Sequence of chain 9.A:
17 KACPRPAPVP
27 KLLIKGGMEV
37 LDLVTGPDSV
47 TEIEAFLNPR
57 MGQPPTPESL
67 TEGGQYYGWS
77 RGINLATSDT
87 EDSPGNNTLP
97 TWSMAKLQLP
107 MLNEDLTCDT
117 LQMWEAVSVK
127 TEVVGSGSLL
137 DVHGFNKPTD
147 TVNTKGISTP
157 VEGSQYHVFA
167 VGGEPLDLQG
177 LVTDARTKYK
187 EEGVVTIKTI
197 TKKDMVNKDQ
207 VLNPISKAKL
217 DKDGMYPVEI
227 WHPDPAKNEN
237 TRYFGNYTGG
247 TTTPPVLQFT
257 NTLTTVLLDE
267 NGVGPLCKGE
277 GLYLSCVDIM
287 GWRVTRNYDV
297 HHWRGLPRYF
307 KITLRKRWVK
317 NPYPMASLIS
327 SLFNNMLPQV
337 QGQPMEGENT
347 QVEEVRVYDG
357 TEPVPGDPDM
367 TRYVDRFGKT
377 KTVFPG

Binding-site contacts:
Ligand atom O1A contacts residue LYS186 of chain 9.A at 2.8 Å (salt-bridge).
Ligand atom O4 contacts residue VAL296 of chain 9.A at 3.9 Å.
Ligand atom O1B contacts residue ARG77 of chain 9.A at 2.9 Å (salt-bridge).
Ligand atom O1A contacts residue SER89 of chain 9.A at 3.1 Å (h-bond).
Ligand atom C5 contacts residue ASN93 of chain 9.A at 3.6 Å.
Ligand atom O4 contacts residue HIS298 of chain 9.A at 2.7 Å (h-bond).
Ligand atom O4 contacts residue ILE79 of chain 9.A at 4.0 Å.
Ligand atom C6 contacts residue ASN93 of chain 9.A at 3.0 Å.
Ligand atom C11 contacts residue ASP85 of chain 9.B at 4.0 Å.
Ligand atom O1A contacts residue HIS298 of chain 9.A at 3.9 Å.
Ligand atom C3 contacts residue VAL296 of chain 9.A at 3.7 Å (hydrophobic).
Ligand atom C1 contacts residue SER89 of chain 9.A at 3.5 Å.
Ligand atom N5 contacts residue TYR72 of chain 9.A at 3.4 Å (h-bond).
Ligand atom C1 contacts residue TYR72 of chain 9.A at 4.1 Å (hydrophobic).
Ligand atom O1A contacts residue ARG77 of chain 9.A at 3.2 Å (salt-bridge).
Ligand atom C3 contacts residue HIS298 of chain 9.A at 3.6 Å.
Ligand atom O1B contacts residue TYR72 of chain 9.A at 4.1 Å.
Ligand atom O10 contacts residue THR291 of chain 9.A at 4.3 Å.
Ligand atom O8 contacts residue TYR72 of chain 9.A at 4.3 Å.
Ligand atom C2 contacts residue GLY78 of chain 9.A at 3.9 Å.
Ligand atom C1 contacts residue ARG77 of chain 9.A at 3.6 Å.
Ligand atom C1 contacts residue GLY78 of chain 9.A at 3.7 Å.
Ligand atom C1 contacts residue LYS186 of chain 9.A at 3.9 Å.
Ligand atom C4 contacts residue GLY78 of chain 9.A at 3.4 Å.
Ligand atom O1A contacts residue TYR72 of chain 9.A at 3.5 Å.
Ligand atom O1A contacts residue GLY78 of chain 9.A at 3.2 Å (h-bond).
Ligand atom O8 contacts residue ARG77 of chain 9.A at 3.2 Å (salt-bridge).
Ligand atom O3 contacts residue GLY78 of chain 9.A at 3.3 Å.
Ligand atom C4 contacts residue TYR72 of chain 9.A at 3.8 Å (hydrophobic).
Ligand atom C3 contacts residue GLY78 of chain 9.A at 4.0 Å.
Ligand atom O4 contacts residue ASN80 of chain 9.A at 4.3 Å.
Ligand atom C3 contacts residue GLY78 of chain 9.A at 3.6 Å.
Ligand atom O1B contacts residue SER89 of chain 9.A at 3.1 Å (h-bond).
Ligand atom C4 contacts residue HIS298 of chain 9.A at 3.2 Å.
Ligand atom O4 contacts residue THR291 of chain 9.A at 3.5 Å.
Ligand atom C5 contacts residue TYR72 of chain 9.A at 3.9 Å (hydrophobic).
Ligand atom C4 contacts residue ASN93 of chain 9.A at 4.2 Å.
Ligand atom O4 contacts residue GLY78 of chain 9.A at 3.1 Å.
Ligand atom O6 contacts residue ASN93 of chain 9.A at 3.0 Å (h-bond).
Ligand atom C6 contacts residue TYR72 of chain 9.A at 4.0 Å (hydrophobic).

Sequence of chain 9.B:
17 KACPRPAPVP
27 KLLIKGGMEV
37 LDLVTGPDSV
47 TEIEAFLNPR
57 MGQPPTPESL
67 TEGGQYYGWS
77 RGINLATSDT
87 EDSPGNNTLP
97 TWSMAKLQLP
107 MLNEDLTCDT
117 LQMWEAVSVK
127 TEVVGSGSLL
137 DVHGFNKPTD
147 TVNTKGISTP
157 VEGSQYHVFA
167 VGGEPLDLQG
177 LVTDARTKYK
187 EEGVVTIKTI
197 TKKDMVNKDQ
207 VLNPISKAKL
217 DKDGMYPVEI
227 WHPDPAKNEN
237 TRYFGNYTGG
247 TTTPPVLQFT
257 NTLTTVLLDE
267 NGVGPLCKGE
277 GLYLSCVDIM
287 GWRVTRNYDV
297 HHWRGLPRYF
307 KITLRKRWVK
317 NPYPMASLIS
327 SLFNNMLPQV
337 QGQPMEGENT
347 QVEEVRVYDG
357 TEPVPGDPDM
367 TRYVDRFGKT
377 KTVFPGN

The protein below binds the small molecule below.
Small molecule (SMILES): CC(=O)N[C@@H]1[C@@H](O[C@@H]2O[C@H](CO)[C@H](O)[C@H](O[C@]3(C(=O)O)C[C@H](O)[C@@H](NC(C)=O)[C@H]([C@H](O)[C@H](O)CO)O3)[C@H]2O)[C@H](O)[C@@H](CO[C@]2(C(=O)O)C[C@H](O)[C@@H](NC(C)=O)[C@H]([C@H](O)[C@H](O)CO)O2)O[C@H]1O